Binding-site contacts:
Ligand atom CBC contacts residue PHE68 of chain 1.E at 3.6 Å (hydrophobic).
Ligand atom CBH contacts residue LEU111 of chain 1.E at 4.0 Å (hydrophobic).
Ligand atom O2 contacts residue ALA71 of chain 1.E at 3.5 Å.
Ligand atom O6 contacts residue PEE1 of chain 1.Y at 3.2 Å.
Ligand atom CCF contacts residue AV01 of chain 1.Z at 4.0 Å.
Ligand atom CBT contacts residue AV01 of chain 1.Z at 3.6 Å.
Ligand atom CBD contacts residue ALA110 of chain 1.E at 3.7 Å (hydrophobic).
Ligand atom CBP contacts residue AV01 of chain 1.Z at 3.8 Å.
Ligand atom OAP contacts residue ILE61 of chain 1.D at 4.0 Å.
Ligand atom OAT contacts residue MET126 of chain 1.D at 3.8 Å.
Ligand atom CAA contacts residue LEU115 of chain 1.E at 3.7 Å (hydrophobic).
Ligand atom CAB contacts residue VAL65 of chain 1.D at 3.7 Å (hydrophobic).
Ligand atom CCU contacts residue AV01 of chain 1.Z at 4.0 Å.
Ligand atom C1 contacts residue TYR75 of chain 1.E at 3.8 Å (hydrophobic).
Ligand atom CBI contacts residue AV01 of chain 1.Z at 3.7 Å.
Ligand atom OAR contacts residue AV01 of chain 1.Z at 2.6 Å (h-bond).
Ligand atom CBA contacts residue PEE1 of chain 1.Y at 3.6 Å.
Ligand atom CBF contacts residue VAL107 of chain 1.E at 3.9 Å (hydrophobic).
Ligand atom CAB contacts residue LEU118 of chain 1.D at 3.7 Å (hydrophobic).
Ligand atom CAA contacts residue GLY108 of chain 1.E at 3.8 Å.
Ligand atom CBB contacts residue PHE68 of chain 1.D at 3.9 Å (hydrophobic).
Ligand atom CBG contacts residue TYR75 of chain 1.E at 3.7 Å (hydrophobic).
Ligand atom CAX contacts residue ALA119 of chain 1.D at 4.0 Å (hydrophobic).
Ligand atom CAZ contacts residue ALA110 of chain 1.E at 3.6 Å (hydrophobic).
Ligand atom OAV contacts residue MET126 of chain 1.D at 3.8 Å.
Ligand atom CAW contacts residue LEU111 of chain 1.E at 3.9 Å (hydrophobic).
Ligand atom CBR contacts residue PEE1 of chain 1.Y at 3.8 Å.
Ligand atom C3 contacts residue ARG74 of chain 1.E at 3.4 Å.
Ligand atom CBD contacts residue PHE68 of chain 1.D at 3.9 Å (hydrophobic).
Ligand atom O2 contacts residue AV01 of chain 1.Z at 3.3 Å.
Ligand atom CAB contacts residue PHE68 of chain 1.D at 3.8 Å (hydrophobic).
Ligand atom OAN contacts residue ASP62 of chain 1.D at 3.6 Å (salt-bridge).
Ligand atom CAX contacts residue VAL122 of chain 1.D at 4.0 Å (hydrophobic).
Ligand atom OAP contacts residue VAL65 of chain 1.D at 4.0 Å.
Ligand atom OAN contacts residue ILE61 of chain 1.D at 3.6 Å.
Ligand atom OAL contacts residue AV01 of chain 1.Z at 3.4 Å (h-bond).
Ligand atom CAB contacts residue THR64 of chain 1.D at 3.7 Å.
Ligand atom CCO contacts residue AV01 of chain 1.Z at 3.7 Å.
Ligand atom CBS contacts residue TYR75 of chain 1.E at 3.6 Å (hydrophobic).
Ligand atom CAX contacts residue LEU118 of chain 1.D at 3.9 Å (hydrophobic).

Sequence of chain 1.F:
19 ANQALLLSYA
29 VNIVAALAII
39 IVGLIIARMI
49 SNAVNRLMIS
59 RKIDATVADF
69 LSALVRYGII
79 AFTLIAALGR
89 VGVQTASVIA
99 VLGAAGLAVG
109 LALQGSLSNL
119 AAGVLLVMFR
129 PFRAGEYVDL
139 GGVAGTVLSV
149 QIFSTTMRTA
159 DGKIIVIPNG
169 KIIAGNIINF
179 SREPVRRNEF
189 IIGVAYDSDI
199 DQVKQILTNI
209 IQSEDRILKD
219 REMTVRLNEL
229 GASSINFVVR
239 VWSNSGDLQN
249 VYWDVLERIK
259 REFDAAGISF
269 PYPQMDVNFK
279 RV

Sequence of chain 1.D:
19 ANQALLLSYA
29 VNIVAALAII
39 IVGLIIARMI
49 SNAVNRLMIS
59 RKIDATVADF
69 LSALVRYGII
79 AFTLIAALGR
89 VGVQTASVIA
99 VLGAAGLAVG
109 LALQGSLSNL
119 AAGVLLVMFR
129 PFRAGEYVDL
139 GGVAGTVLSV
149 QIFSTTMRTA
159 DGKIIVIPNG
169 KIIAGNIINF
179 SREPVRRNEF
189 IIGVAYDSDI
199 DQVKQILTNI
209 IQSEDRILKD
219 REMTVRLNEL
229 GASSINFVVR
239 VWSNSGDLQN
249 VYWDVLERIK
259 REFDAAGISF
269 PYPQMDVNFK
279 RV

Sequence of chain 1.E:
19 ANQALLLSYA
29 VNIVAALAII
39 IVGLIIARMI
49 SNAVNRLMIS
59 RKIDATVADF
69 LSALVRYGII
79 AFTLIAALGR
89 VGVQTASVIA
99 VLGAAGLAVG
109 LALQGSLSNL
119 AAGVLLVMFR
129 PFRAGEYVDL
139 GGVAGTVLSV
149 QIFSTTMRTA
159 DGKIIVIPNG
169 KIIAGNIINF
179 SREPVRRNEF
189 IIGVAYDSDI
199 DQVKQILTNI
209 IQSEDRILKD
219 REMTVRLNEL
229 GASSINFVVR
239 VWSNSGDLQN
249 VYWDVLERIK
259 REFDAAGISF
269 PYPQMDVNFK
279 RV

The small molecule below binds the protein below.
Small molecule (SMILES): CCCCCCCCCCC(CCCCCCCCCC)(CO[C@@H]1O[C@H](CO)[C@@H](O[C@H]2O[C@H](CO)[C@@H](O)[C@H](O)[C@H]2O)[C@H](O)[C@H]1O)CO[C@@H]1O[C@H](CO)[C@@H](O[C@H]2O[C@H](CO)[C@@H](O)[C@H](O)[C@H]2O)[C@H](O)[C@H]1O